The protein below binds the small molecule below.
Small molecule (SMILES): CC(=O)N[C@@H]1[C@@H](O)[C@H](O)[C@@H](CO)O[C@H]1O

Binding-site contacts:
Ligand atom O7 contacts residue ASN1147 of chain 1.A at 3.9 Å.
Ligand atom C8 contacts residue ASN1147 of chain 1.A at 3.4 Å.
Ligand atom C5 contacts residue ASN1147 of chain 1.A at 3.6 Å.
Ligand atom C6 contacts residue PRO1151 of chain 1.A at 4.4 Å (hydrophobic).
Ligand atom C4 contacts residue ASN1147 of chain 1.A at 4.2 Å.
Ligand atom N2 contacts residue ASN1147 of chain 1.A at 2.5 Å (h-bond).
Ligand atom C7 contacts residue ASN1147 of chain 1.A at 3.1 Å.
Ligand atom O5 contacts residue PRO1151 of chain 1.A at 4.5 Å.
Ligand atom O6 contacts residue HIS1174 of chain 1.A at 4.5 Å.
Ligand atom C6 contacts residue HIS1176 of chain 1.A at 4.3 Å.
Ligand atom C2 contacts residue ASN1147 of chain 1.A at 2.5 Å.
Ligand atom C3 contacts residue ASN1147 of chain 1.A at 3.8 Å.
Ligand atom O6 contacts residue HIS1176 of chain 1.A at 3.0 Å (h-bond).
Ligand atom C1 contacts residue ASN1147 of chain 1.A at 1.4 Å.
Ligand atom O5 contacts residue ASN1147 of chain 1.A at 2.3 Å (h-bond).

Sequence of chain 1.A:
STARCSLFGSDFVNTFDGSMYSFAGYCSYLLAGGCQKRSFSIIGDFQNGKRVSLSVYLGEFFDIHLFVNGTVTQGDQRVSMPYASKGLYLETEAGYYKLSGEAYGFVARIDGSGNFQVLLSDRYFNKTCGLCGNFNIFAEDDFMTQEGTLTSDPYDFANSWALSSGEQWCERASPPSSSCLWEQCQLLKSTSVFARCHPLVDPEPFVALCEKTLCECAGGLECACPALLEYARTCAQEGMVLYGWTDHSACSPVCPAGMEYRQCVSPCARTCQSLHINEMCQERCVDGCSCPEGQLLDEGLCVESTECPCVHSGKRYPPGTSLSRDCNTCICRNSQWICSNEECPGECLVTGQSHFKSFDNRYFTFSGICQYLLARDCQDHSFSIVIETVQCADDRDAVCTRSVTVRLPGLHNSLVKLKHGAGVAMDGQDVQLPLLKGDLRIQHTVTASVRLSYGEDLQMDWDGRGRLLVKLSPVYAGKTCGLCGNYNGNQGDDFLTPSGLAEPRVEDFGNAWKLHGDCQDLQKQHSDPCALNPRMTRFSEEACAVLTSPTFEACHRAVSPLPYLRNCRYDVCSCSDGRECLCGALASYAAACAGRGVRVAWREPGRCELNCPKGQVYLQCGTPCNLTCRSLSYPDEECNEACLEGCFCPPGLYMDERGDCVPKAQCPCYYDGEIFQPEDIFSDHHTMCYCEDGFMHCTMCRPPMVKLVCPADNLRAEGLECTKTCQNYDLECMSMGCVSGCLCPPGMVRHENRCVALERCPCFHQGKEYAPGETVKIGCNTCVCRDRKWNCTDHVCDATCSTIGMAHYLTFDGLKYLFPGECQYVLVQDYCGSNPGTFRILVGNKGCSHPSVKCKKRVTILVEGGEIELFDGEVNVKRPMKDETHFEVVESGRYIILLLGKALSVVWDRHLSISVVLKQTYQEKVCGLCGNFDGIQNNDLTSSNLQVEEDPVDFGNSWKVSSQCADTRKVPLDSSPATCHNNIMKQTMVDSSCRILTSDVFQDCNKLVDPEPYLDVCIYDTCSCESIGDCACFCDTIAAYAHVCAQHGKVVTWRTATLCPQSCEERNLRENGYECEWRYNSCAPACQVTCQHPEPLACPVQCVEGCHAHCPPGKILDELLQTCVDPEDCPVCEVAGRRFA